This small molecule binds to this protein.
Small molecule (SMILES): O=[N+]([O-])c1ccc(O[C@@H]2O[C@H](CO)[C@H](O)[C@H](O)[C@H]2O)cc1

Sequence of chain 1.B:
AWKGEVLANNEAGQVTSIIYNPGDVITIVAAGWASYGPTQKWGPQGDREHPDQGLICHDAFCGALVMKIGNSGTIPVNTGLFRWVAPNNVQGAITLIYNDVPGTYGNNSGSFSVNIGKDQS

Binding-site contacts:
Ligand atom C3' contacts residue HIS51 of chain 1.B at 3.9 Å.
Ligand atom C3 contacts residue THR105 of chain 1.B at 4.1 Å.
Ligand atom C1' contacts residue HIS51 of chain 1.B at 3.6 Å.
Ligand atom C4 contacts residue CA1 of chain 1.G at 3.5 Å.
Ligand atom O4 contacts residue ASP101 of chain 1.B at 2.8 Å (salt-bridge).
Ligand atom O2 contacts residue ASN108 of chain 1.B at 3.4 Å (h-bond).
Ligand atom O5 contacts residue TYR37 of chain 1.B at 3.6 Å.
Ligand atom C6 contacts residue GLN54 of chain 1.B at 3.9 Å.
Ligand atom O4 contacts residue CA1 of chain 1.G at 2.6 Å.
Ligand atom C4 contacts residue THR105 of chain 1.B at 3.5 Å.
Ligand atom C2 contacts residue TYR37 of chain 1.B at 3.4 Å (hydrophobic).
Ligand atom C4' contacts residue HIS51 of chain 1.B at 4.0 Å.
Ligand atom C6 contacts residue VAL102 of chain 1.B at 3.8 Å (hydrophobic).
Ligand atom O3 contacts residue CA1 of chain 1.G at 2.6 Å.
Ligand atom C1' contacts residue TYR37 of chain 1.B at 4.1 Å (hydrophobic).
Ligand atom C2' contacts residue TYR37 of chain 1.B at 4.1 Å (hydrophobic).
Ligand atom O6 contacts residue HIS51 of chain 1.B at 2.7 Å (h-bond).
Ligand atom O4 contacts residue THR105 of chain 1.B at 3.5 Å (h-bond).
Ligand atom C5' contacts residue HIS51 of chain 1.B at 3.9 Å.
Ligand atom O3 contacts residue TYR37 of chain 1.B at 3.6 Å (h-bond).
Ligand atom C3 contacts residue CA1 of chain 1.G at 3.5 Å.
Ligand atom C4 contacts residue TYR37 of chain 1.B at 4.1 Å (hydrophobic).
Ligand atom O6 contacts residue GLN54 of chain 1.B at 3.0 Å (h-bond).
Ligand atom O4 contacts residue TYR37 of chain 1.B at 3.1 Å (h-bond).
Ligand atom C2' contacts residue HIS51 of chain 1.B at 3.7 Å.
Ligand atom C3 contacts residue TYR37 of chain 1.B at 3.9 Å (hydrophobic).
Ligand atom C6 contacts residue ASP101 of chain 1.B at 3.6 Å.
Ligand atom C5 contacts residue GLN54 of chain 1.B at 4.0 Å.
Ligand atom C1 contacts residue TYR37 of chain 1.B at 4.1 Å (hydrophobic).
Ligand atom C2 contacts residue ASN108 of chain 1.B at 4.1 Å.
Ligand atom O3 contacts residue THR105 of chain 1.B at 3.4 Å (h-bond).
Ligand atom O2 contacts residue TYR37 of chain 1.B at 4.1 Å.
Ligand atom C2 contacts residue CA1 of chain 1.G at 4.0 Å.
Ligand atom O5 contacts residue HIS51 of chain 1.B at 3.5 Å (h-bond).
Ligand atom C6 contacts residue HIS51 of chain 1.B at 3.7 Å.
Ligand atom O6 contacts residue VAL102 of chain 1.B at 4.0 Å.
Ligand atom C6' contacts residue HIS51 of chain 1.B at 3.7 Å.
Ligand atom O1 contacts residue TYR37 of chain 1.B at 3.6 Å.
Ligand atom C4 contacts residue ASP101 of chain 1.B at 3.8 Å.
Ligand atom O3 contacts residue ASN108 of chain 1.B at 3.1 Å (h-bond).